A small-molecule ligand and the protein it binds are described below.
Small molecule (SMILES): CC(=O)N[C@@H]1[C@@H](O)[C@H](O)[C@@H](CO)O[C@H]1O

Binding-site contacts:
Ligand atom C4 contacts residue ASN67 of chain 34.A at 4.2 Å.
Ligand atom C1 contacts residue ASN67 of chain 34.A at 1.4 Å.
Ligand atom N2 contacts residue ASN67 of chain 34.A at 2.9 Å (h-bond).
Ligand atom C8 contacts residue ASN67 of chain 34.A at 4.2 Å.
Ligand atom C2 contacts residue ASN67 of chain 34.A at 2.5 Å.
Ligand atom C5 contacts residue ASN67 of chain 34.A at 3.7 Å.
Ligand atom C8 contacts residue PHE90 of chain 34.A at 3.9 Å (hydrophobic).
Ligand atom C8 contacts residue MET118 of chain 34.A at 4.3 Å (hydrophobic).
Ligand atom C3 contacts residue ASN67 of chain 34.A at 3.8 Å.
Ligand atom C7 contacts residue ASN67 of chain 34.A at 3.7 Å.
Ligand atom O5 contacts residue ASN67 of chain 34.A at 2.4 Å (h-bond).
Ligand atom O7 contacts residue ASN67 of chain 34.A at 4.1 Å.

Sequence of chain 34.A:
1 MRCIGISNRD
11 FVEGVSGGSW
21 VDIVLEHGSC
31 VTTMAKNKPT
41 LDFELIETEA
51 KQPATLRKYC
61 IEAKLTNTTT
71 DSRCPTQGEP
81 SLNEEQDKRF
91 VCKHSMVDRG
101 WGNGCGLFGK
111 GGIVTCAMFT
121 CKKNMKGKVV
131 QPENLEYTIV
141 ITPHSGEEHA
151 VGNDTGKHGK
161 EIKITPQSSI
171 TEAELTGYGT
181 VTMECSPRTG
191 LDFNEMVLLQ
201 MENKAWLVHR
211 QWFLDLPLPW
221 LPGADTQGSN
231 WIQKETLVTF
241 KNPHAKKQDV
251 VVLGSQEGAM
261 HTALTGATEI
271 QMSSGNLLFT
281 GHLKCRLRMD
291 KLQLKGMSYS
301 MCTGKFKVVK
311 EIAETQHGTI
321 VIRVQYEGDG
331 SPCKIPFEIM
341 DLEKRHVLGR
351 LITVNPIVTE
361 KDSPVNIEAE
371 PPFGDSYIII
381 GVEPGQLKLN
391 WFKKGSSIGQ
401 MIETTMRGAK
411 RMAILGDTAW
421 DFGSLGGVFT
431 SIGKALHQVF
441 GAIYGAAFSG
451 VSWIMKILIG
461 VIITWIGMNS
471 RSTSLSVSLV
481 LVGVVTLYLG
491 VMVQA